Binding-site contacts:
Ligand atom C1 contacts residue LEU167 of chain 1.A at 3.9 Å (hydrophobic).
Ligand atom C7 contacts residue LEU39 of chain 1.A at 3.9 Å (hydrophobic).
Ligand atom C6 contacts residue GLU114 of chain 1.A at 3.5 Å.
Ligand atom N1 contacts residue TYR115 of chain 1.A at 3.5 Å.
Ligand atom C3 contacts residue MET113 of chain 1.A at 4.0 Å (hydrophobic).
Ligand atom C2 contacts residue VAL47 of chain 1.A at 3.9 Å (hydrophobic).
Ligand atom C10 contacts residue GLY177 of chain 1.A at 3.7 Å.
Ligand atom N contacts residue LEU116 of chain 1.A at 3.1 Å (h-bond).
Ligand atom C10 contacts residue ASP178 of chain 1.A at 3.4 Å.
Ligand atom C14 contacts residue LYS66 of chain 1.A at 4.0 Å.
Ligand atom C9 contacts residue ASP178 of chain 1.A at 3.7 Å.
Ligand atom C12 contacts residue ASP178 of chain 1.A at 3.5 Å.
Ligand atom N contacts residue GLU114 of chain 1.A at 4.0 Å.
Ligand atom C7 contacts residue LEU116 of chain 1.A at 3.8 Å (hydrophobic).
Ligand atom C4 contacts residue MET113 of chain 1.A at 3.9 Å (hydrophobic).
Ligand atom O contacts residue LEU167 of chain 1.A at 4.0 Å.
Ligand atom C12 contacts residue MET113 of chain 1.A at 3.8 Å (hydrophobic).
Ligand atom O1 contacts residue GLU82 of chain 1.A at 2.6 Å (salt-bridge).
Ligand atom C5 contacts residue ALA64 of chain 1.A at 4.0 Å (hydrophobic).
Ligand atom C13 contacts residue ASP178 of chain 1.A at 3.6 Å.
Ligand atom C12 contacts residue PHE179 of chain 1.A at 3.7 Å (hydrophobic).
Ligand atom N2 contacts residue LEU39 of chain 1.A at 4.0 Å.
Ligand atom C14 contacts residue ASP178 of chain 1.A at 3.8 Å.
Ligand atom N contacts residue TYR115 of chain 1.A at 3.8 Å.
Ligand atom N1 contacts residue LEU116 of chain 1.A at 2.9 Å (h-bond).
Ligand atom C12 contacts residue GLU82 of chain 1.A at 3.4 Å.
Ligand atom C9 contacts residue MET113 of chain 1.A at 3.5 Å (hydrophobic).
Ligand atom C10 contacts residue MET113 of chain 1.A at 3.2 Å (hydrophobic).
Ligand atom C11 contacts residue GLY177 of chain 1.A at 4.0 Å.
Ligand atom C14 contacts residue MET113 of chain 1.A at 3.7 Å (hydrophobic).
Ligand atom O1 contacts residue PHE179 of chain 1.A at 3.1 Å (h-bond).
Ligand atom C6 contacts residue LEU116 of chain 1.A at 3.9 Å (hydrophobic).
Ligand atom C11 contacts residue MET113 of chain 1.A at 3.4 Å (hydrophobic).
Ligand atom C8 contacts residue LEU167 of chain 1.A at 3.8 Å (hydrophobic).
Ligand atom O1 contacts residue ASP178 of chain 1.A at 3.9 Å.
Ligand atom C6 contacts residue ALA64 of chain 1.A at 3.6 Å (hydrophobic).
Ligand atom C11 contacts residue ASP178 of chain 1.A at 3.3 Å.
Ligand atom N2 contacts residue LEU167 of chain 1.A at 3.6 Å.
Ligand atom C13 contacts residue GLU82 of chain 1.A at 3.3 Å.
Ligand atom C13 contacts residue LYS66 of chain 1.A at 3.6 Å.

Sequence of chain 1.A:
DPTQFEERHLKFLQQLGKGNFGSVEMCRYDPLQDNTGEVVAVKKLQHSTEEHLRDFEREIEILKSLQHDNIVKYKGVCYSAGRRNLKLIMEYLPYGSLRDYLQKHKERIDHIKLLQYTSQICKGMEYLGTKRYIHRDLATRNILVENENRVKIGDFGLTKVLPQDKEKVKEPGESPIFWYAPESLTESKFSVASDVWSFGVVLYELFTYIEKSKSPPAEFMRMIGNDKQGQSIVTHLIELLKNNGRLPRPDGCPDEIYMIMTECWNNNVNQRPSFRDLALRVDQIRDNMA

A protein and the small-molecule ligand that binds it are described below.
Small molecule (SMILES): COc1cc(-c2ccc(O)cc2)cc2cnc(N)nc12